Binding-site contacts:
Ligand atom C5 contacts residue VAL118 of chain 1.A at 4.2 Å (hydrophobic).
Ligand atom O1 contacts residue TYR73 of chain 1.A at 3.9 Å.
Ligand atom C8 contacts residue LEU143 of chain 1.A at 4.2 Å (hydrophobic).
Ligand atom C2 contacts residue PHE77 of chain 1.A at 4.3 Å (hydrophobic).
Ligand atom C8 contacts residue VAL118 of chain 1.A at 4.3 Å (hydrophobic).
Ligand atom C3 contacts residue TRP133 of chain 1.A at 3.6 Å (hydrophobic).
Ligand atom C6 contacts residue PHE5 of chain 1.C at 4.1 Å (hydrophobic).
Ligand atom O2 contacts residue LEU150 of chain 1.A at 4.2 Å.
Ligand atom C2 contacts residue LEU100 of chain 1.A at 4.3 Å (hydrophobic).
Ligand atom O1 contacts residue ILE8 of chain 1.C at 3.6 Å.
Ligand atom C7 contacts residue VAL118 of chain 1.A at 3.9 Å (hydrophobic).
Ligand atom C1 contacts residue TRP133 of chain 1.A at 4.2 Å (hydrophobic).
Ligand atom O1 contacts residue TRP133 of chain 1.A at 3.9 Å.
Ligand atom O2 contacts residue PHE5 of chain 1.C at 3.9 Å.
Ligand atom C2 contacts residue TYR73 of chain 1.A at 4.4 Å (hydrophobic).
Ligand atom C1 contacts residue TYR73 of chain 1.A at 4.3 Å (hydrophobic).
Ligand atom C8 contacts residue ILE98 of chain 1.A at 4.2 Å (hydrophobic).
Ligand atom C6 contacts residue ILE81 of chain 1.A at 4.5 Å (hydrophobic).
Ligand atom O2 contacts residue ILE8 of chain 1.C at 3.4 Å.
Ligand atom C2 contacts residue TRP133 of chain 1.A at 3.8 Å (hydrophobic).
Ligand atom C4 contacts residue PHE5 of chain 1.C at 3.9 Å (hydrophobic).
Ligand atom C4 contacts residue PHE77 of chain 1.A at 4.3 Å (hydrophobic).
Ligand atom C3 contacts residue LEU150 of chain 1.A at 4.0 Å (hydrophobic).
Ligand atom C6 contacts residue VAL118 of chain 1.A at 3.9 Å (hydrophobic).
Ligand atom C7 contacts residue LEU143 of chain 1.A at 4.2 Å (hydrophobic).
Ligand atom O1 contacts residue PLM1 of chain 1.I at 4.1 Å.
Ligand atom C1 contacts residue ILE8 of chain 1.C at 3.9 Å (hydrophobic).
Ligand atom C5 contacts residue PHE5 of chain 1.C at 4.2 Å (hydrophobic).

Sequence of chain 1.A:
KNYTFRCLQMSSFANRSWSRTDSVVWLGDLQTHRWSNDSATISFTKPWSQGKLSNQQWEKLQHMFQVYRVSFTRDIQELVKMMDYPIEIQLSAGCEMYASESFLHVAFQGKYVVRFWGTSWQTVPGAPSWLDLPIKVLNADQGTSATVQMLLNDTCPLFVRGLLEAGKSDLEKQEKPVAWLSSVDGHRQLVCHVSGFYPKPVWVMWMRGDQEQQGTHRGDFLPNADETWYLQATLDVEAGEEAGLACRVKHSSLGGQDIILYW

The small molecule below binds the protein below.
Small molecule (SMILES): CCCCCCCC(=O)O

Sequence of chain 1.C:
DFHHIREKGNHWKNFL